Sequence of chain 1.A:
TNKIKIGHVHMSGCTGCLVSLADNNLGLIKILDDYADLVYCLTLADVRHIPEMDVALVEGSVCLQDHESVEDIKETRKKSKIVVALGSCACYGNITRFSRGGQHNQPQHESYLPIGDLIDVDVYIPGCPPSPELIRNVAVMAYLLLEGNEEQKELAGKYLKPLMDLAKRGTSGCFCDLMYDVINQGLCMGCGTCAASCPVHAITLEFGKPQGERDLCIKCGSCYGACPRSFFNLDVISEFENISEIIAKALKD

Sequence of chain 1.C:
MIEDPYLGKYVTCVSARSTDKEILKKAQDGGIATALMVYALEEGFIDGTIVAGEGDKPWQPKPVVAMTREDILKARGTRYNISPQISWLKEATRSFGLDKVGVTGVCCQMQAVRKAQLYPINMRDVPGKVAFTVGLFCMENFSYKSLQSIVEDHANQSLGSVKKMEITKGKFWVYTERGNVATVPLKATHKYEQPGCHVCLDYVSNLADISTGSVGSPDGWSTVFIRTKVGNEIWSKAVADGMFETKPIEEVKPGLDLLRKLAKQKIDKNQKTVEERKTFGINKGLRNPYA

Binding-site contacts:
Ligand atom C4 contacts residue PRO132 of chain 1.A at 4.0 Å (hydrophobic).
Ligand atom C4 contacts residue GLU133 of chain 1.A at 3.4 Å.
Ligand atom C2 contacts residue ASN25 of chain 1.A at 4.4 Å.
Ligand atom C1 contacts residue ASP125 of chain 1.C at 4.5 Å.
Ligand atom C3 contacts residue ASP23 of chain 1.A at 4.1 Å.
Ligand atom O5 contacts residue ASP23 of chain 1.A at 3.9 Å.
Ligand atom C2 contacts residue ASP23 of chain 1.A at 4.2 Å.
Ligand atom C3 contacts residue GLU133 of chain 1.A at 4.3 Å.
Ligand atom O6 contacts residue GLU133 of chain 1.A at 4.2 Å.
Ligand atom C3 contacts residue ASP125 of chain 1.C at 4.2 Å.
Ligand atom C1 contacts residue GLU133 of chain 1.A at 4.5 Å.
Ligand atom O5 contacts residue ASN24 of chain 1.A at 4.2 Å.
Ligand atom C4 contacts residue ASP23 of chain 1.A at 4.1 Å.
Ligand atom C4 contacts residue ARG124 of chain 1.C at 4.2 Å.
Ligand atom O6 contacts residue ASP125 of chain 1.C at 2.9 Å (salt-bridge).

The protein below binds the small molecule below.
Small molecule (SMILES): C[C@@H](O)[C@@H](C)O